The small molecule below binds the protein below.
Small molecule (SMILES): CC(=O)N[C@@H]1[C@@H](O)[C@H](O)[C@@H](CO)O[C@H]1O

Sequence of chain 2.A:
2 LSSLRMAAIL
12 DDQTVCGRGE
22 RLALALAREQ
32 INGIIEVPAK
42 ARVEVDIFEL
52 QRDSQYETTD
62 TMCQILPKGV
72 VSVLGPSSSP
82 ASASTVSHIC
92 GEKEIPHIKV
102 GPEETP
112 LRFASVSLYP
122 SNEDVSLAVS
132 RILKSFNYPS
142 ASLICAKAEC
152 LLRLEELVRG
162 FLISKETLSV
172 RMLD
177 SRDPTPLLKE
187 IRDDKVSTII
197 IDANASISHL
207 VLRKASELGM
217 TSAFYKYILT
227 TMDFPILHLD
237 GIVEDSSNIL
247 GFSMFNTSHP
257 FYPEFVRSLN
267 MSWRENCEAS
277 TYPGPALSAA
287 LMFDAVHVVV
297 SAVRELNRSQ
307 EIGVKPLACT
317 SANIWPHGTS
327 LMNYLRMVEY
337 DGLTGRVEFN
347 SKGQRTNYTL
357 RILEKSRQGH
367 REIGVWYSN

Binding-site contacts:
Ligand atom C2 contacts residue ASN303 of chain 2.A at 2.3 Å.
Ligand atom C8 contacts residue ARG300 of chain 2.A at 4.3 Å.
Ligand atom O4 contacts residue ALA40 of chain 2.A at 4.0 Å.
Ligand atom O7 contacts residue ARG300 of chain 2.A at 3.1 Å (salt-bridge).
Ligand atom C7 contacts residue ALA42 of chain 2.A at 3.8 Å (hydrophobic).
Ligand atom O3 contacts residue ALA42 of chain 2.A at 3.2 Å (h-bond).
Ligand atom C8 contacts residue ALA42 of chain 2.A at 4.0 Å (hydrophobic).
Ligand atom C8 contacts residue ASN303 of chain 2.A at 4.3 Å.
Ligand atom C4 contacts residue ALA40 of chain 2.A at 3.8 Å (hydrophobic).
Ligand atom O5 contacts residue ASN303 of chain 2.A at 2.4 Å (h-bond).
Ligand atom O7 contacts residue LYS41 of chain 2.A at 4.0 Å.
Ligand atom C7 contacts residue ASN303 of chain 2.A at 3.4 Å.
Ligand atom O7 contacts residue ALA42 of chain 2.A at 3.5 Å (h-bond).
Ligand atom C1 contacts residue ASN303 of chain 2.A at 1.5 Å.
Ligand atom O7 contacts residue ASN303 of chain 2.A at 3.8 Å.
Ligand atom N2 contacts residue ASN303 of chain 2.A at 2.8 Å (h-bond).
Ligand atom C8 contacts residue LEU5 of chain 2.A at 4.3 Å (hydrophobic).
Ligand atom C4 contacts residue ASN303 of chain 2.A at 4.2 Å.
Ligand atom O3 contacts residue ALA40 of chain 2.A at 4.2 Å.
Ligand atom O3 contacts residue LYS41 of chain 2.A at 3.8 Å.
Ligand atom O6 contacts residue PRO39 of chain 2.A at 3.8 Å.
Ligand atom C5 contacts residue ASN303 of chain 2.A at 3.7 Å.
Ligand atom C3 contacts residue ALA42 of chain 2.A at 4.4 Å (hydrophobic).
Ligand atom C7 contacts residue ARG300 of chain 2.A at 4.1 Å.
Ligand atom N2 contacts residue ALA42 of chain 2.A at 4.2 Å.
Ligand atom O3 contacts residue LEU2 of chain 2.A at 4.4 Å.
Ligand atom N2 contacts residue LEU2 of chain 2.A at 4.5 Å.
Ligand atom C8 contacts residue VAL299 of chain 2.A at 4.0 Å (hydrophobic).
Ligand atom C3 contacts residue ASN303 of chain 2.A at 3.7 Å.
Ligand atom C8 contacts residue LEU2 of chain 2.A at 4.0 Å (hydrophobic).